Binding-site contacts:
Ligand atom C1 contacts residue LYS82 of chain 1.H at 2.2 Å.
Ligand atom C1 contacts residue VAL1 of chain 1.F at 3.8 Å (hydrophobic).
Ligand atom C7 contacts residue LYS82 of chain 1.F at 1.3 Å.
Ligand atom C5 contacts residue LYS82 of chain 1.H at 3.4 Å.
Ligand atom C2 contacts residue LYS82 of chain 1.H at 1.3 Å.
Ligand atom C5 contacts residue LYS82 of chain 1.F at 2.2 Å.
Ligand atom C1 contacts residue LYS82 of chain 1.F at 3.5 Å.
Ligand atom O8 contacts residue VAL1 of chain 1.F at 3.2 Å.
Ligand atom O3 contacts residue VAL1 of chain 1.H at 3.8 Å.
Ligand atom O3 contacts residue LYS82 of chain 1.H at 2.4 Å (salt-bridge).
Ligand atom C5 contacts residue VAL1 of chain 1.F at 4.4 Å (hydrophobic).
Ligand atom O8 contacts residue LYS82 of chain 1.F at 2.4 Å (salt-bridge).
Ligand atom C7 contacts residue VAL1 of chain 1.F at 4.2 Å (hydrophobic).

Sequence of chain 1.H:
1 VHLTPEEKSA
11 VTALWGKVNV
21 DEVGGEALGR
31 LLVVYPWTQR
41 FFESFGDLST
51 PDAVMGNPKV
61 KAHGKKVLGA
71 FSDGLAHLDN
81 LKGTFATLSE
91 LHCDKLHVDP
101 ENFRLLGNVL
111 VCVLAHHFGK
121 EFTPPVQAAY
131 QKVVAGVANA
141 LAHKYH

A protein and the small-molecule ligand that binds it are described below.
Small molecule (SMILES): O=CC=CC=O

Sequence of chain 1.F:
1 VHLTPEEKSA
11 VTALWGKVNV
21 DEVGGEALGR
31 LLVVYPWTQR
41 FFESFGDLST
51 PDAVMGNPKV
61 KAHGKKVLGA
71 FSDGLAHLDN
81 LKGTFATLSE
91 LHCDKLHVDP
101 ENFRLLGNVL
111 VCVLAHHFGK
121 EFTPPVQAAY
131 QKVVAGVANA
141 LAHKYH